Binding-site contacts:
Ligand atom O2A contacts residue MG1 of chain 2.G at 2.2 Å.
Ligand atom O3G contacts residue MG1 of chain 2.G at 2.2 Å.
Ligand atom O3G contacts residue GLY96 of chain 2.B at 3.6 Å.
Ligand atom O2B contacts residue LEU43 of chain 2.B at 3.3 Å.
Ligand atom C5 contacts residue PRO45 of chain 2.B at 3.3 Å (hydrophobic).
Ligand atom O2G contacts residue GLY96 of chain 2.B at 3.2 Å (h-bond).
Ligand atom O2' contacts residue GLY411 of chain 2.B at 2.9 Å (h-bond).
Ligand atom O2B contacts residue THR98 of chain 2.B at 3.4 Å.
Ligand atom O4' contacts residue GLY44 of chain 2.B at 3.5 Å.
Ligand atom O3A contacts residue LEU43 of chain 2.B at 3.5 Å.
Ligand atom PA contacts residue MG1 of chain 2.G at 3.5 Å.
Ligand atom PB contacts residue GLY96 of chain 2.B at 3.5 Å.
Ligand atom O3G contacts residue ASP95 of chain 2.B at 2.8 Å (salt-bridge).
Ligand atom O1B contacts residue MG1 of chain 2.G at 3.1 Å.
Ligand atom O4' contacts residue LEU451 of chain 2.B at 3.4 Å.
Ligand atom O1A contacts residue THR42 of chain 2.B at 3.0 Å (h-bond).
Ligand atom O1A contacts residue LEU43 of chain 2.B at 3.4 Å.
Ligand atom O5' contacts residue GLY44 of chain 2.B at 3.0 Å (h-bond).
Ligand atom N3B contacts residue THR97 of chain 2.B at 2.9 Å (h-bond).
Ligand atom O2G contacts residue ASP95 of chain 2.B at 3.6 Å.
Ligand atom O2' contacts residue GLU496 of chain 2.B at 3.2 Å (salt-bridge).
Ligand atom C5 contacts residue ILE494 of chain 2.B at 3.6 Å (hydrophobic).
Ligand atom C2 contacts residue ILE479 of chain 2.B at 3.4 Å (hydrophobic).
Ligand atom O2G contacts residue THR97 of chain 2.B at 2.4 Å (h-bond).
Ligand atom O2' contacts residue ALA410 of chain 2.B at 3.0 Å.
Ligand atom N3B contacts residue THR98 of chain 2.B at 3.0 Å (h-bond).
Ligand atom N6 contacts residue ILE494 of chain 2.B at 3.4 Å.
Ligand atom O2G contacts residue GLY94 of chain 2.B at 3.6 Å (h-bond).
Ligand atom PG contacts residue MG1 of chain 2.G at 3.6 Å.
Ligand atom C6 contacts residue PRO45 of chain 2.B at 3.4 Å (hydrophobic).
Ligand atom O1G contacts residue THR97 of chain 2.B at 3.3 Å (h-bond).
Ligand atom O1B contacts residue GLY96 of chain 2.B at 2.9 Å (h-bond).
Ligand atom PG contacts residue THR97 of chain 2.B at 3.2 Å.
Ligand atom O2B contacts residue GLY96 of chain 2.B at 3.4 Å.
Ligand atom N3 contacts residue GLY411 of chain 2.B at 3.3 Å.
Ligand atom O2B contacts residue THR99 of chain 2.B at 2.6 Å (h-bond).
Ligand atom N3B contacts residue GLY96 of chain 2.B at 3.2 Å (h-bond).
Ligand atom N7 contacts residue THR163 of chain 2.B at 3.3 Å.
Ligand atom O1A contacts residue GLY44 of chain 2.B at 3.1 Å (h-bond).
Ligand atom C6 contacts residue ILE494 of chain 2.B at 3.5 Å (hydrophobic).

Sequence of chain 2.B:
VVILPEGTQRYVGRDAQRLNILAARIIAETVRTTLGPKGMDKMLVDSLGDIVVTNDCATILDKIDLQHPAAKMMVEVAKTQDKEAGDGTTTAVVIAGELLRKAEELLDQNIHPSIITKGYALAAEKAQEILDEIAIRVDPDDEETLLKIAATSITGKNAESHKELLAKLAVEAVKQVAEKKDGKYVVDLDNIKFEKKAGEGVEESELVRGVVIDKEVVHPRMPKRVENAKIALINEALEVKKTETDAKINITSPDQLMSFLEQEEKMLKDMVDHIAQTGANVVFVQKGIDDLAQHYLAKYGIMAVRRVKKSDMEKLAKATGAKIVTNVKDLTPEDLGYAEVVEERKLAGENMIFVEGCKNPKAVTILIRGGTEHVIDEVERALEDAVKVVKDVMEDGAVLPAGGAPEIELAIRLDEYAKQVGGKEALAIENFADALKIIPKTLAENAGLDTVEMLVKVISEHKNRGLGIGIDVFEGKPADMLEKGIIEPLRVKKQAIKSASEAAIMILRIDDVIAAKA

This protein binds this small molecule.
Small molecule (SMILES): Nc1ncnc2c1ncn2[C@@H]1O[C@H](CO[P](=O)(O)O[P](=O)(O)NP(=O)(O)O)[C@@H](O)[C@H]1O